This small molecule binds to this protein.
Small molecule (SMILES): CC(=O)N[C@H]1[C@H](O[C@H]2[C@H](O)[C@@H](NC(C)=O)CO[C@@H]2CO)O[C@H](CO)[C@@H](O)[C@@H]1O

Sequence of chain 1.E:
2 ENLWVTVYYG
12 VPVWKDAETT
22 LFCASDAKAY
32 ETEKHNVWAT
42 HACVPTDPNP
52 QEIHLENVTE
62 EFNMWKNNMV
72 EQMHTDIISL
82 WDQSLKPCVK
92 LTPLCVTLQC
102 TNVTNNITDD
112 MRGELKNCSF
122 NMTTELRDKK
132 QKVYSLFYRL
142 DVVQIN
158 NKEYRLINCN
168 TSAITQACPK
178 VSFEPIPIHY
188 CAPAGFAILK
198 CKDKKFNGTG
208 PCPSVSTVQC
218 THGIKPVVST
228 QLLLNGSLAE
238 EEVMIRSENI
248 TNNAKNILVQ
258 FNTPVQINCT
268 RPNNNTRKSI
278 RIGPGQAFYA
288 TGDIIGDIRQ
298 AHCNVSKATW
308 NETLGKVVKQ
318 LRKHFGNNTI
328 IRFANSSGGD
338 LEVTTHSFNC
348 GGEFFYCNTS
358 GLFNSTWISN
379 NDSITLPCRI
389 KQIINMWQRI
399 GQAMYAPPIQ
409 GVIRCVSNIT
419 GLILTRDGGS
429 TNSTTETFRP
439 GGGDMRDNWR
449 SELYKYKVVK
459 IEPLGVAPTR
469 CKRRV

Binding-site contacts:
Ligand atom C8 contacts residue ASN416 of chain 1.E at 3.3 Å.
Ligand atom C5 contacts residue ASN416 of chain 1.E at 3.6 Å.
Ligand atom C7 contacts residue ASN416 of chain 1.E at 3.3 Å.
Ligand atom O7 contacts residue ASN416 of chain 1.E at 4.2 Å.
Ligand atom C2 contacts residue ASN416 of chain 1.E at 2.4 Å.
Ligand atom O5 contacts residue ASN416 of chain 1.E at 2.3 Å (h-bond).
Ligand atom C1 contacts residue ASN416 of chain 1.E at 1.4 Å.
Ligand atom C4 contacts residue ASN416 of chain 1.E at 4.2 Å.
Ligand atom C6 contacts residue PRO261 of chain 1.E at 3.9 Å (hydrophobic).
Ligand atom O6 contacts residue PRO261 of chain 1.E at 3.5 Å.
Ligand atom C7 contacts residue ASN232 of chain 1.E at 3.4 Å.
Ligand atom O7 contacts residue ASN232 of chain 1.E at 3.0 Å (h-bond).
Ligand atom N2 contacts residue ASN416 of chain 1.E at 2.9 Å (h-bond).
Ligand atom C1 contacts residue PRO261 of chain 1.E at 4.3 Å (hydrophobic).
Ligand atom C8 contacts residue ASN232 of chain 1.E at 3.4 Å.
Ligand atom O5 contacts residue PRO261 of chain 1.E at 3.4 Å.
Ligand atom C7 contacts residue NAG1 of chain 1.OA at 4.3 Å.
Ligand atom C3 contacts residue ASN416 of chain 1.E at 3.8 Å.
Ligand atom C5 contacts residue PRO261 of chain 1.E at 4.2 Å (hydrophobic).
Ligand atom C8 contacts residue LYS222 of chain 1.E at 4.4 Å.
Ligand atom O7 contacts residue NAG1 of chain 1.OA at 3.2 Å (h-bond).